Binding-site contacts:
Ligand atom C2 contacts residue ALA157 of chain 1.A at 4.4 Å (hydrophobic).
Ligand atom O7 contacts residue NAG1 of chain 1.D at 3.0 Å.
Ligand atom O7 contacts residue ASN159 of chain 1.A at 4.2 Å.
Ligand atom O5 contacts residue THR242 of chain 1.A at 4.5 Å.
Ligand atom C5 contacts residue ALA157 of chain 1.A at 4.2 Å (hydrophobic).
Ligand atom C7 contacts residue ASN240 of chain 1.A at 4.5 Å.
Ligand atom O5 contacts residue ASN240 of chain 1.A at 2.3 Å (h-bond).
Ligand atom C1 contacts residue SER241 of chain 1.A at 4.4 Å.
Ligand atom C6 contacts residue ARG195 of chain 1.A at 3.9 Å.
Ligand atom C8 contacts residue ALA157 of chain 1.A at 4.4 Å (hydrophobic).
Ligand atom C4 contacts residue ASN240 of chain 1.A at 4.3 Å.
Ligand atom C2 contacts residue ASN240 of chain 1.A at 2.7 Å.
Ligand atom C6 contacts residue ASN240 of chain 1.A at 4.4 Å.
Ligand atom O4 contacts residue THR242 of chain 1.A at 4.3 Å.
Ligand atom C7 contacts residue NAG1 of chain 1.D at 4.1 Å.
Ligand atom O6 contacts residue ARG195 of chain 1.A at 3.1 Å (salt-bridge).
Ligand atom C7 contacts residue ASN159 of chain 1.A at 3.4 Å.
Ligand atom C3 contacts residue ALA157 of chain 1.A at 3.7 Å (hydrophobic).
Ligand atom C1 contacts residue LEU158 of chain 1.A at 3.7 Å (hydrophobic).
Ligand atom C1 contacts residue ALA157 of chain 1.A at 4.4 Å (hydrophobic).
Ligand atom O6 contacts residue THR242 of chain 1.A at 4.2 Å.
Ligand atom O4 contacts residue ALA157 of chain 1.A at 3.9 Å.
Ligand atom C3 contacts residue ASN240 of chain 1.A at 3.9 Å.
Ligand atom N2 contacts residue LEU158 of chain 1.A at 4.1 Å.
Ligand atom N2 contacts residue ASN240 of chain 1.A at 3.2 Å (h-bond).
Ligand atom C5 contacts residue THR242 of chain 1.A at 3.5 Å.
Ligand atom C4 contacts residue ALA157 of chain 1.A at 4.1 Å (hydrophobic).
Ligand atom O6 contacts residue ASN240 of chain 1.A at 3.7 Å.
Ligand atom C5 contacts residue ASN240 of chain 1.A at 3.5 Å.
Ligand atom C1 contacts residue ASN159 of chain 1.A at 4.4 Å.
Ligand atom O6 contacts residue ILE211 of chain 2.A at 3.8 Å.
Ligand atom C8 contacts residue ASN159 of chain 1.A at 3.5 Å.
Ligand atom C2 contacts residue LEU158 of chain 1.A at 4.5 Å (hydrophobic).
Ligand atom N2 contacts residue ALA157 of chain 1.A at 4.5 Å.
Ligand atom C1 contacts residue ASN240 of chain 1.A at 1.4 Å.
Ligand atom N2 contacts residue ASN159 of chain 1.A at 3.1 Å.
Ligand atom C2 contacts residue ASN159 of chain 1.A at 4.3 Å.
Ligand atom C6 contacts residue THR242 of chain 1.A at 3.5 Å.

This protein binds this small molecule.
Small molecule (SMILES): CC(=O)N[C@@H]1[C@@H](O)[C@H](O)[C@@H](CO)O[C@H]1O

Sequence of chain 2.A:
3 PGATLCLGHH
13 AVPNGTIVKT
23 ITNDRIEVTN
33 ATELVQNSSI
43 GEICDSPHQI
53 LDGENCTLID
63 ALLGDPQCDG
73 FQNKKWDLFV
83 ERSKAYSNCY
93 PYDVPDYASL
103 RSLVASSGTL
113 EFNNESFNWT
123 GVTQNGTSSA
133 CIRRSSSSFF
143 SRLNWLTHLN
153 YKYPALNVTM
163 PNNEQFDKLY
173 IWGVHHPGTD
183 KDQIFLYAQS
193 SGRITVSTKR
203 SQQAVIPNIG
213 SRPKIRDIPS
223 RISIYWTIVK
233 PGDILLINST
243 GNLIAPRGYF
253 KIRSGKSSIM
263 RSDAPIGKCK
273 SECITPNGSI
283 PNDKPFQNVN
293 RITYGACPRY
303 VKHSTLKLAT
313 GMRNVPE

Sequence of chain 1.A:
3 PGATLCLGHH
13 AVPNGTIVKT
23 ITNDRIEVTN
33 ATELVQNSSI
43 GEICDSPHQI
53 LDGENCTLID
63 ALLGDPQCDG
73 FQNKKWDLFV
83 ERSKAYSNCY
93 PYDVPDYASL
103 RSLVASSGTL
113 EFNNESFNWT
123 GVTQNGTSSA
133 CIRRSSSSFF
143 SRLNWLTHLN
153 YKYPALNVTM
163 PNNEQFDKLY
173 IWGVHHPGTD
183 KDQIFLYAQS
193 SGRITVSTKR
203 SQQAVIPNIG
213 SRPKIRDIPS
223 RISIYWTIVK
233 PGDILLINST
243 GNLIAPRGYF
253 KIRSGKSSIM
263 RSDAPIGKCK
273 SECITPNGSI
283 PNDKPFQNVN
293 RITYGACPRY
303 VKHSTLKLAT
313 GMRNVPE